Sequence of chain 2.A:
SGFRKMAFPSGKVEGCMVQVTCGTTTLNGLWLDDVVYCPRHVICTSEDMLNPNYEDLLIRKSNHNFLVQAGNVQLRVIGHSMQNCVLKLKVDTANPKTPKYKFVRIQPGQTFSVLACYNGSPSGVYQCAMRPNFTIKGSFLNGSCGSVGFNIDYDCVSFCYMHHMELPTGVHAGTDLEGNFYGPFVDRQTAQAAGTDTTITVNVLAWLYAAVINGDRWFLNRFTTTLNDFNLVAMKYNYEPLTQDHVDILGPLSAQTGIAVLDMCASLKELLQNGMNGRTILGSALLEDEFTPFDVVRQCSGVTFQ

Sequence of chain 1.A:
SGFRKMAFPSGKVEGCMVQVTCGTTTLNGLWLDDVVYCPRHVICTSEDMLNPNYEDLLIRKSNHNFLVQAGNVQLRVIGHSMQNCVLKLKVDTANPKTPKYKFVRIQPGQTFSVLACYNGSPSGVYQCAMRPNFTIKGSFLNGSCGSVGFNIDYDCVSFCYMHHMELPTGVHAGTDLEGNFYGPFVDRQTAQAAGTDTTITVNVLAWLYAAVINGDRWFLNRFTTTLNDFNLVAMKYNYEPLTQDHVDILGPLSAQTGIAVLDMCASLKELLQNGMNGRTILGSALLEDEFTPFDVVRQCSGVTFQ

This small molecule binds to this protein.
Small molecule (SMILES): CC(C)(C)[C@H](NC(=O)C(F)(F)F)C(=O)N1C[C@H]2[C@@H]([C@H]1C(=O)N[C@@H](CN1CCCCC1=O)[C@@H](O)C(=O)N1CCC1)C2(C)C

Binding-site contacts:
Ligand atom F1 contacts residue MET165 of chain 1.A at 3.2 Å.
Ligand atom C13 contacts residue GLU166 of chain 1.A at 3.5 Å.
Ligand atom C7 contacts residue ARG188 of chain 1.A at 3.7 Å.
Ligand atom C24 contacts residue ASN142 of chain 1.A at 3.4 Å.
Ligand atom O5 contacts residue SER144 of chain 1.A at 3.1 Å (h-bond).
Ligand atom C27 contacts residue GLU166 of chain 1.A at 3.2 Å.
Ligand atom O6 contacts residue HIS163 of chain 1.A at 2.7 Å (h-bond).
Ligand atom F1 contacts residue THR190 of chain 1.A at 3.6 Å.
Ligand atom C6 contacts residue HIS41 of chain 1.A at 3.7 Å.
Ligand atom C25 contacts residue ASN142 of chain 1.A at 3.5 Å.
Ligand atom C16 contacts residue GLU166 of chain 1.A at 3.3 Å.
Ligand atom O4 contacts residue CYS145 of chain 1.A at 2.9 Å (h-bond).
Ligand atom C16 contacts residue THR190 of chain 1.A at 3.7 Å.
Ligand atom C18 contacts residue CYS145 of chain 1.A at 1.9 Å (hydrophobic).
Ligand atom O4 contacts residue HIS41 of chain 1.A at 2.7 Å (h-bond).
Ligand atom N2 contacts residue GLU166 of chain 1.A at 2.8 Å (salt-bridge).
Ligand atom F3 contacts residue GLU166 of chain 1.A at 2.2 Å.
Ligand atom C15 contacts residue GLU166 of chain 1.A at 3.6 Å.
Ligand atom O2 contacts residue THR190 of chain 1.A at 3.5 Å (h-bond).
Ligand atom O5 contacts residue GLY143 of chain 1.A at 3.0 Å (h-bond).
Ligand atom O2 contacts residue GLN189 of chain 1.A at 3.3 Å.
Ligand atom C23 contacts residue CYS145 of chain 1.A at 3.0 Å (hydrophobic).
Ligand atom N3 contacts residue CYS145 of chain 1.A at 3.1 Å (h-bond).
Ligand atom F1 contacts residue GLN192 of chain 1.A at 3.6 Å.
Ligand atom C22 contacts residue THR26 of chain 1.A at 3.3 Å.
Ligand atom O3 contacts residue MET165 of chain 1.A at 3.3 Å.
Ligand atom O3 contacts residue GLU166 of chain 1.A at 2.9 Å (salt-bridge).
Ligand atom N3 contacts residue HIS164 of chain 1.A at 3.0 Å (h-bond).
Ligand atom C17 contacts residue CYS145 of chain 1.A at 2.7 Å (hydrophobic).
Ligand atom F3 contacts residue LEU167 of chain 1.A at 3.0 Å.
Ligand atom C19 contacts residue CYS145 of chain 1.A at 2.7 Å (hydrophobic).
Ligand atom F2 contacts residue THR190 of chain 1.A at 3.0 Å.
Ligand atom C22 contacts residue GLY143 of chain 1.A at 3.5 Å.
Ligand atom C8 contacts residue GLN189 of chain 1.A at 3.7 Å.
Ligand atom O5 contacts residue CYS145 of chain 1.A at 2.8 Å (h-bond).
Ligand atom C21 contacts residue THR26 of chain 1.A at 3.3 Å.
Ligand atom C18 contacts residue HIS41 of chain 1.A at 3.6 Å.
Ligand atom C27 contacts residue PHE140 of chain 1.A at 3.6 Å (hydrophobic).
Ligand atom O6 contacts residue MET165 of chain 1.A at 3.6 Å.
Ligand atom C2 contacts residue HIS164 of chain 1.A at 3.5 Å.